Sequence of chain 2.E:
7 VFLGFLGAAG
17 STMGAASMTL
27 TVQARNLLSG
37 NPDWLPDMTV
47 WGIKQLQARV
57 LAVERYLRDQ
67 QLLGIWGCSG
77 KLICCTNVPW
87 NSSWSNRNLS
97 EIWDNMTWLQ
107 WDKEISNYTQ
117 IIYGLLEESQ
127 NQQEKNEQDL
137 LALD

This protein binds this small molecule.
Small molecule (SMILES): CC(=O)N[C@@H]1[C@@H](O)[C@H](O)[C@@H](CO)O[C@H]1O

Sequence of chain 2.A:
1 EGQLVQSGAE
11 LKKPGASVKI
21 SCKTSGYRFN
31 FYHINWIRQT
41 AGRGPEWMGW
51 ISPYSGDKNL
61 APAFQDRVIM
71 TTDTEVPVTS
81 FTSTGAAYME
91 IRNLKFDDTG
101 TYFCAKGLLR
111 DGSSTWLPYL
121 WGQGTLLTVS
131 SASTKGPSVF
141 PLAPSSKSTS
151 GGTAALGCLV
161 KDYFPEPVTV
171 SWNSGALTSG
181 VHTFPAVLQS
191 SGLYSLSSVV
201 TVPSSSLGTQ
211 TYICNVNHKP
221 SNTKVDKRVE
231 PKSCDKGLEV

Binding-site contacts:
Ligand atom C1 contacts residue ASN101 of chain 2.E at 1.4 Å.
Ligand atom O6 contacts residue GLY107 of chain 2.A at 3.5 Å (h-bond).
Ligand atom C3 contacts residue GLU97 of chain 2.E at 4.0 Å.
Ligand atom C7 contacts residue ASN101 of chain 2.E at 3.7 Å.
Ligand atom C6 contacts residue LEU108 of chain 2.A at 3.5 Å (hydrophobic).
Ligand atom O7 contacts residue ASN101 of chain 2.E at 4.3 Å.
Ligand atom C7 contacts residue TYR32 of chain 2.A at 3.7 Å (hydrophobic).
Ligand atom O6 contacts residue LYS106 of chain 2.A at 3.8 Å.
Ligand atom C4 contacts residue ASN101 of chain 2.E at 4.1 Å.
Ligand atom O6 contacts residue TYR119 of chain 2.A at 3.4 Å.
Ligand atom O7 contacts residue TYR32 of chain 2.A at 3.6 Å (h-bond).
Ligand atom O4 contacts residue GLU97 of chain 2.E at 4.0 Å.
Ligand atom C4 contacts residue GLU97 of chain 2.E at 4.5 Å.
Ligand atom O4 contacts residue TYR119 of chain 2.A at 3.4 Å.
Ligand atom O3 contacts residue GLU97 of chain 2.E at 4.4 Å.
Ligand atom C6 contacts residue TYR119 of chain 2.A at 3.5 Å (hydrophobic).
Ligand atom C8 contacts residue ASN101 of chain 2.E at 3.4 Å.
Ligand atom N2 contacts residue TYR32 of chain 2.A at 3.6 Å.
Ligand atom O6 contacts residue LEU108 of chain 2.A at 2.8 Å (h-bond).
Ligand atom C2 contacts residue TYR32 of chain 2.A at 3.4 Å (hydrophobic).
Ligand atom C1 contacts residue TYR32 of chain 2.A at 3.5 Å (hydrophobic).
Ligand atom C5 contacts residue ASN101 of chain 2.E at 3.6 Å.
Ligand atom C8 contacts residue GLN106 of chain 2.E at 3.6 Å.
Ligand atom C8 contacts residue MET102 of chain 2.E at 4.2 Å (hydrophobic).
Ligand atom O5 contacts residue LEU109 of chain 2.A at 4.3 Å.
Ligand atom N2 contacts residue ASN101 of chain 2.E at 2.9 Å (h-bond).
Ligand atom C5 contacts residue LEU108 of chain 2.A at 3.7 Å (hydrophobic).
Ligand atom C3 contacts residue ASN101 of chain 2.E at 3.7 Å.
Ligand atom O5 contacts residue TYR32 of chain 2.A at 4.1 Å.
Ligand atom O5 contacts residue ASN101 of chain 2.E at 2.3 Å (h-bond).
Ligand atom C2 contacts residue ASN101 of chain 2.E at 2.4 Å.
Ligand atom C4 contacts residue LYS106 of chain 2.A at 4.2 Å.
Ligand atom N2 contacts residue ARG93 of chain 2.E at 4.2 Å.
Ligand atom C8 contacts residue ARG93 of chain 2.E at 3.4 Å.
Ligand atom C4 contacts residue TYR119 of chain 2.A at 4.2 Å (hydrophobic).
Ligand atom C7 contacts residue ARG93 of chain 2.E at 4.2 Å.
Ligand atom O5 contacts residue LEU108 of chain 2.A at 2.9 Å (h-bond).
Ligand atom C1 contacts residue LEU108 of chain 2.A at 3.8 Å (hydrophobic).